Sequence of chain 8.C:
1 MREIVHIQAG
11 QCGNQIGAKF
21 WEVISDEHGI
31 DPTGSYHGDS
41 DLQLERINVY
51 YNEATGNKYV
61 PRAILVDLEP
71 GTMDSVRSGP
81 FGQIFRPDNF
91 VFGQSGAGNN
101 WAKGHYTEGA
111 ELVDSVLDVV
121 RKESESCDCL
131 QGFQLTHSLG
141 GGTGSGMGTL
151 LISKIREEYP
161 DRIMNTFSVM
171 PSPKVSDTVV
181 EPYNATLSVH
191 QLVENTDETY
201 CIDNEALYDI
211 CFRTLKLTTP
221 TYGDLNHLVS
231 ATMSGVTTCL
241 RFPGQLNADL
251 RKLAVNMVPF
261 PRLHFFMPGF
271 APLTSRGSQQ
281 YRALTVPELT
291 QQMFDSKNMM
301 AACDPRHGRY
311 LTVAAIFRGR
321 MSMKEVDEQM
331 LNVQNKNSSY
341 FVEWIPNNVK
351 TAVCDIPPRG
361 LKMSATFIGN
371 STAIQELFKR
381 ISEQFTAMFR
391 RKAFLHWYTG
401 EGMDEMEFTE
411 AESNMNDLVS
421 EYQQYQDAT

The protein below binds the small molecule below.
Small molecule (SMILES): CC(=O)O[C@H]1C(=O)[C@@]2(C)[C@H]([C@H](OC(=O)c3ccccc3)[C@]3(O)C[C@H](OC(=O)[C@H](O)[C@@H](NC(=O)c4ccccc4)c4ccccc4)C(C)=C1C3(C)C)[C@]1(OC(C)=O)CO[C@@H]1C[C@@H]2O

Binding-site contacts:
Ligand atom C39 contacts residue ALA231 of chain 8.C at 3.8 Å (hydrophobic).
Ligand atom O08 contacts residue ARG276 of chain 8.C at 3.3 Å.
Ligand atom O14 contacts residue HIS227 of chain 8.C at 2.1 Å (h-bond).
Ligand atom O13 contacts residue GLY360 of chain 8.C at 3.8 Å.
Ligand atom C19 contacts residue ARG276 of chain 8.C at 3.9 Å.
Ligand atom C44 contacts residue GLY360 of chain 8.C at 3.9 Å.
Ligand atom C30 contacts residue HIS227 of chain 8.C at 3.1 Å.
Ligand atom C40 contacts residue VAL23 of chain 8.C at 3.5 Å (hydrophobic).
Ligand atom C36 contacts residue HIS227 of chain 8.C at 3.7 Å.
Ligand atom O13 contacts residue ARG359 of chain 8.C at 3.1 Å (salt-bridge).
Ligand atom C16 contacts residue PRO272 of chain 8.C at 3.6 Å (hydrophobic).
Ligand atom O06 contacts residue LEU215 of chain 8.C at 3.7 Å.
Ligand atom C15 contacts residue PRO272 of chain 8.C at 3.3 Å (hydrophobic).
Ligand atom C07 contacts residue HIS227 of chain 8.C at 2.3 Å.
Ligand atom O13 contacts residue PRO358 of chain 8.C at 3.5 Å.
Ligand atom C05 contacts residue HIS227 of chain 8.C at 2.9 Å.
Ligand atom C09 contacts residue HIS227 of chain 8.C at 3.3 Å.
Ligand atom C41 contacts residue VAL23 of chain 8.C at 2.8 Å (hydrophobic).
Ligand atom C06 contacts residue ASP224 of chain 8.C at 3.4 Å.
Ligand atom C08 contacts residue LEU228 of chain 8.C at 3.6 Å (hydrophobic).
Ligand atom O07 contacts residue ARG276 of chain 8.C at 3.8 Å.
Ligand atom C06 contacts residue HIS227 of chain 8.C at 2.3 Å.
Ligand atom C41 contacts residue SER234 of chain 8.C at 3.7 Å.
Ligand atom C44 contacts residue LEU361 of chain 8.C at 3.8 Å (hydrophobic).
Ligand atom C17 contacts residue LEU361 of chain 8.C at 3.9 Å (hydrophobic).
Ligand atom C31 contacts residue HIS227 of chain 8.C at 3.8 Å.
Ligand atom O06 contacts residue PRO272 of chain 8.C at 3.6 Å.
Ligand atom C14 contacts residue LEU215 of chain 8.C at 3.8 Å (hydrophobic).
Ligand atom O06 contacts residue LEU273 of chain 8.C at 3.6 Å.
Ligand atom C08 contacts residue HIS227 of chain 8.C at 2.9 Å.
Ligand atom C28 contacts residue PRO358 of chain 8.C at 3.8 Å (hydrophobic).
Ligand atom C14 contacts residue THR274 of chain 8.C at 3.6 Å.
Ligand atom O12 contacts residue GLY360 of chain 8.C at 3.4 Å (h-bond).
Ligand atom C04 contacts residue HIS227 of chain 8.C at 3.4 Å.
Ligand atom C40 contacts residue SER234 of chain 8.C at 3.1 Å.
Ligand atom C13 contacts residue HIS227 of chain 8.C at 3.9 Å.
Ligand atom C42 contacts residue VAL23 of chain 8.C at 3.4 Å (hydrophobic).
Ligand atom O05 contacts residue LEU361 of chain 8.C at 3.8 Å.
Ligand atom C19 contacts residue THR274 of chain 8.C at 3.2 Å.
Ligand atom O06 contacts residue THR274 of chain 8.C at 3.1 Å (h-bond).